Binding-site contacts:
Ligand atom O7 contacts residue ASN433 of chain 1.F at 3.2 Å (h-bond).
Ligand atom C5 contacts residue ASN433 of chain 1.F at 3.7 Å.
Ligand atom O5 contacts residue ASN433 of chain 1.F at 2.4 Å (h-bond).
Ligand atom C8 contacts residue PHE286 of chain 1.F at 3.6 Å (hydrophobic).
Ligand atom C4 contacts residue ASN433 of chain 1.F at 4.2 Å.
Ligand atom C8 contacts residue TRP595 of chain 1.F at 3.7 Å (hydrophobic).
Ligand atom C1 contacts residue ASN433 of chain 1.F at 1.4 Å.
Ligand atom C3 contacts residue ASN433 of chain 1.F at 3.8 Å.
Ligand atom N2 contacts residue ASN433 of chain 1.F at 2.8 Å (h-bond).
Ligand atom C8 contacts residue ILE437 of chain 1.F at 4.1 Å (hydrophobic).
Ligand atom C8 contacts residue ASN433 of chain 1.F at 4.4 Å.
Ligand atom C7 contacts residue ASN433 of chain 1.F at 3.2 Å.
Ligand atom C2 contacts residue ASN433 of chain 1.F at 2.4 Å.

Sequence of chain 1.F:
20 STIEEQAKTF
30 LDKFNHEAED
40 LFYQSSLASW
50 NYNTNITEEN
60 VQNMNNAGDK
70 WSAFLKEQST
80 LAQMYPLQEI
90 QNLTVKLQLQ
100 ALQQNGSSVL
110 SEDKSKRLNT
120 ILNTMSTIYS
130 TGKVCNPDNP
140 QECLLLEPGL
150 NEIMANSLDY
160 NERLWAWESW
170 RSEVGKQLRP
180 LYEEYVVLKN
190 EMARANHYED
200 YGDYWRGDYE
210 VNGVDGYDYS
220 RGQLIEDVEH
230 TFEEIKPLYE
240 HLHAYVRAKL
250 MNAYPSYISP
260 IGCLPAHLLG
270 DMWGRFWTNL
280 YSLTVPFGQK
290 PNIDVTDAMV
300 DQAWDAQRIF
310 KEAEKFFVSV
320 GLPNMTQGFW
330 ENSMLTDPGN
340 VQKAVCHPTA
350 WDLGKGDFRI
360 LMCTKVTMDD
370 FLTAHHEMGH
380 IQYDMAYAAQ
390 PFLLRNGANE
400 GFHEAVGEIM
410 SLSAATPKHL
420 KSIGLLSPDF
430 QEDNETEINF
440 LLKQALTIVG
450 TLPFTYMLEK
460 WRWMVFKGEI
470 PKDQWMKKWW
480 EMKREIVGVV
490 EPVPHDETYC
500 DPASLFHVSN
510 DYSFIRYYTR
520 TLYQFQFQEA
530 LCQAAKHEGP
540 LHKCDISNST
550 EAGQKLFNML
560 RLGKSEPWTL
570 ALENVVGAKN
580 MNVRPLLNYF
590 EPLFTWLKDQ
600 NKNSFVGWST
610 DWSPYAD

The protein below binds the small molecule below.
Small molecule (SMILES): CC(=O)N[C@H]1[C@H](O[C@H]2[C@H](O)[C@@H](NC(C)=O)CO[C@@H]2CO)O[C@H](CO)[C@@H](O)[C@@H]1O